This protein binds this small molecule.
Small molecule (SMILES): CCOc1nc(NC(=O)Cc2cc(OC)c(Br)cc2OC)cc(N)c1C#N

Binding-site contacts:
Ligand atom C1 contacts residue ILE32 of chain 1.C at 3.4 Å (hydrophobic).
Ligand atom O22 contacts residue ASP112 of chain 1.C at 3.3 Å (salt-bridge).
Ligand atom C34 contacts residue VAL40 of chain 1.C at 3.5 Å (hydrophobic).
Ligand atom C37 contacts residue LEU168 of chain 1.C at 3.6 Å (hydrophobic).
Ligand atom C23 contacts residue LEU110 of chain 1.C at 3.4 Å (hydrophobic).
Ligand atom C17 contacts residue VAL40 of chain 1.C at 3.7 Å (hydrophobic).
Ligand atom C4 contacts residue MET111 of chain 1.C at 3.1 Å (hydrophobic).
Ligand atom N33 contacts residue ALA53 of chain 1.C at 3.6 Å.
Ligand atom N13 contacts residue VAL158 of chain 1.C at 3.6 Å.
Ligand atom C5 contacts residue MET111 of chain 1.C at 3.8 Å (hydrophobic).
Ligand atom C19 contacts residue LEU168 of chain 1.C at 3.8 Å (hydrophobic).
Ligand atom C3 contacts residue ALA113 of chain 1.C at 3.7 Å (hydrophobic).
Ligand atom O22 contacts residue MET111 of chain 1.C at 3.5 Å (h-bond).
Ligand atom C3 contacts residue ASP112 of chain 1.C at 3.7 Å.
Ligand atom N33 contacts residue GLU109 of chain 1.C at 3.5 Å (salt-bridge).
Ligand atom C20 contacts residue GLU109 of chain 1.C at 3.7 Å.
Ligand atom N1 contacts residue LYS55 of chain 1.C at 3.1 Å (salt-bridge).
Ligand atom BR contacts residue LYS30 of chain 1.C at 3.6 Å.
Ligand atom C9 contacts residue MET111 of chain 1.C at 3.5 Å (hydrophobic).
Ligand atom N33 contacts residue MET108 of chain 1.C at 2.9 Å (h-bond).
Ligand atom C10 contacts residue VAL158 of chain 1.C at 3.7 Å (hydrophobic).
Ligand atom C19 contacts residue ALA53 of chain 1.C at 3.5 Å (hydrophobic).
Ligand atom BR contacts residue ILE32 of chain 1.C at 3.7 Å.
Ligand atom C17 contacts residue LEU168 of chain 1.C at 3.7 Å (hydrophobic).
Ligand atom C10 contacts residue MET111 of chain 1.C at 3.3 Å (hydrophobic).
Ligand atom C18 contacts residue VAL40 of chain 1.C at 3.7 Å (hydrophobic).
Ligand atom O15 contacts residue LEU110 of chain 1.C at 3.0 Å.
Ligand atom C6 contacts residue ILE32 of chain 1.C at 3.5 Å (hydrophobic).
Ligand atom N16 contacts residue LEU168 of chain 1.C at 3.7 Å.
Ligand atom O27 contacts residue ASN114 of chain 1.C at 3.3 Å (h-bond).
Ligand atom C4 contacts residue ALA113 of chain 1.C at 3.8 Å (hydrophobic).
Ligand atom C6 contacts residue ASP112 of chain 1.C at 3.4 Å.
Ligand atom N1 contacts residue MET108 of chain 1.C at 3.7 Å.
Ligand atom O36 contacts residue VAL40 of chain 1.C at 3.5 Å.
Ligand atom N1 contacts residue VAL40 of chain 1.C at 3.2 Å.
Ligand atom O22 contacts residue LEU110 of chain 1.C at 3.7 Å.
Ligand atom O15 contacts residue MET111 of chain 1.C at 2.4 Å (h-bond).
Ligand atom C9 contacts residue VAL158 of chain 1.C at 3.5 Å (hydrophobic).
Ligand atom C5 contacts residue ASP112 of chain 1.C at 3.0 Å.
Ligand atom C4 contacts residue ASP112 of chain 1.C at 3.2 Å.

Sequence of chain 1.C:
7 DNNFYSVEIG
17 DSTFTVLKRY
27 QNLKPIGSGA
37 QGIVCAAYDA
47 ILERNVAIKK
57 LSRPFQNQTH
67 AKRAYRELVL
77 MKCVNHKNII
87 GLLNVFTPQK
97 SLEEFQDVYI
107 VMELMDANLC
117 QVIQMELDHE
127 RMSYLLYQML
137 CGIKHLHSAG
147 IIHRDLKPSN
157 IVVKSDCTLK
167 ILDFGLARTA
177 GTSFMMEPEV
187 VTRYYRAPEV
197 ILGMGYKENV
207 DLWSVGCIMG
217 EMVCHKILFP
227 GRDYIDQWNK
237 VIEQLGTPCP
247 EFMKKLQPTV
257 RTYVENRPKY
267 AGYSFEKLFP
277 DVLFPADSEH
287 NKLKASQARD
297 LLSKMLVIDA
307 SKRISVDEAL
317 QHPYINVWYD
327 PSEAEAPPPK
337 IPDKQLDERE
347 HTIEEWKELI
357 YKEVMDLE